Binding-site contacts:
Ligand atom C5 contacts residue ASN332 of chain 1.C at 3.7 Å.
Ligand atom C1 contacts residue SER333 of chain 1.C at 4.3 Å.
Ligand atom O7 contacts residue ASN355 of chain 1.C at 4.5 Å.
Ligand atom O7 contacts residue ASN332 of chain 1.C at 3.7 Å.
Ligand atom C3 contacts residue NAG2 of chain 1.NA at 4.0 Å.
Ligand atom O4 contacts residue NAG2 of chain 1.NA at 3.5 Å (h-bond).
Ligand atom C7 contacts residue NAG2 of chain 1.NA at 3.8 Å.
Ligand atom O3 contacts residue NAG2 of chain 1.NA at 3.9 Å.
Ligand atom C4 contacts residue ASN332 of chain 1.C at 4.3 Å.
Ligand atom C2 contacts residue NAG2 of chain 1.NA at 3.5 Å.
Ligand atom N2 contacts residue ASN332 of chain 1.C at 2.6 Å (h-bond).
Ligand atom O5 contacts residue ASN332 of chain 1.C at 2.5 Å (h-bond).
Ligand atom O7 contacts residue SER357 of chain 1.C at 4.3 Å.
Ligand atom C2 contacts residue ASN332 of chain 1.C at 2.5 Å.
Ligand atom N2 contacts residue NAG2 of chain 1.NA at 2.8 Å (h-bond).
Ligand atom N2 contacts residue SER333 of chain 1.C at 4.4 Å.
Ligand atom C7 contacts residue ASN332 of chain 1.C at 3.1 Å.
Ligand atom C8 contacts residue ASN332 of chain 1.C at 4.1 Å.
Ligand atom C8 contacts residue NAG2 of chain 1.NA at 3.8 Å.
Ligand atom C5 contacts residue NAG2 of chain 1.NA at 4.3 Å.
Ligand atom O7 contacts residue NAG1 of chain 1.NA at 3.4 Å (h-bond).
Ligand atom C3 contacts residue ASN332 of chain 1.C at 3.8 Å.
Ligand atom C1 contacts residue ASN332 of chain 1.C at 1.5 Å.
Ligand atom C4 contacts residue NAG2 of chain 1.NA at 3.3 Å.
Ligand atom C7 contacts residue THR341 of chain 1.C at 4.4 Å.
Ligand atom C8 contacts residue THR341 of chain 1.C at 2.9 Å.
Ligand atom C1 contacts residue NAG2 of chain 1.NA at 3.2 Å.
Ligand atom C7 contacts residue SER357 of chain 1.C at 4.4 Å.
Ligand atom C6 contacts residue NAG2 of chain 1.NA at 4.1 Å.

This small molecule binds to this protein.
Small molecule (SMILES): CC(=O)N[C@H]1[C@H](O[C@H]2[C@H](O)[C@@H](NC(C)=O)CO[C@@H]2CO)O[C@H](CO)[C@@H](O[C@@H]2O[C@H](CO)[C@@H](O)[C@H](O)[C@@H]2O)[C@@H]1O

Sequence of chain 1.C:
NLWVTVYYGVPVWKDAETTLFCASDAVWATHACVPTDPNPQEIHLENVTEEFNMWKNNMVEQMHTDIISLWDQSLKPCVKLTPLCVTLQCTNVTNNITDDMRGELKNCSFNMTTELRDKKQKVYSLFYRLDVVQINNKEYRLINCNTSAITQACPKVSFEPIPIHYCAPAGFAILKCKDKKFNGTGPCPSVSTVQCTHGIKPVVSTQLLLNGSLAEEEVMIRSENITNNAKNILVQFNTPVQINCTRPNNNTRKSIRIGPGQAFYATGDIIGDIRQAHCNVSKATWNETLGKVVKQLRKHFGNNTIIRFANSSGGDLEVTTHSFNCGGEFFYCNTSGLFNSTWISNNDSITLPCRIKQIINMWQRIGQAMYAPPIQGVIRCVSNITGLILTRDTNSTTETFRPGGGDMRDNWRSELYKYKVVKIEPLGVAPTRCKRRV